The small molecule below binds the protein below.
Small molecule (SMILES): CC(=O)N[C@@H]1[C@@H](O)[C@H](O)[C@@H](CO)O[C@H]1O

Sequence of chain 1.C:
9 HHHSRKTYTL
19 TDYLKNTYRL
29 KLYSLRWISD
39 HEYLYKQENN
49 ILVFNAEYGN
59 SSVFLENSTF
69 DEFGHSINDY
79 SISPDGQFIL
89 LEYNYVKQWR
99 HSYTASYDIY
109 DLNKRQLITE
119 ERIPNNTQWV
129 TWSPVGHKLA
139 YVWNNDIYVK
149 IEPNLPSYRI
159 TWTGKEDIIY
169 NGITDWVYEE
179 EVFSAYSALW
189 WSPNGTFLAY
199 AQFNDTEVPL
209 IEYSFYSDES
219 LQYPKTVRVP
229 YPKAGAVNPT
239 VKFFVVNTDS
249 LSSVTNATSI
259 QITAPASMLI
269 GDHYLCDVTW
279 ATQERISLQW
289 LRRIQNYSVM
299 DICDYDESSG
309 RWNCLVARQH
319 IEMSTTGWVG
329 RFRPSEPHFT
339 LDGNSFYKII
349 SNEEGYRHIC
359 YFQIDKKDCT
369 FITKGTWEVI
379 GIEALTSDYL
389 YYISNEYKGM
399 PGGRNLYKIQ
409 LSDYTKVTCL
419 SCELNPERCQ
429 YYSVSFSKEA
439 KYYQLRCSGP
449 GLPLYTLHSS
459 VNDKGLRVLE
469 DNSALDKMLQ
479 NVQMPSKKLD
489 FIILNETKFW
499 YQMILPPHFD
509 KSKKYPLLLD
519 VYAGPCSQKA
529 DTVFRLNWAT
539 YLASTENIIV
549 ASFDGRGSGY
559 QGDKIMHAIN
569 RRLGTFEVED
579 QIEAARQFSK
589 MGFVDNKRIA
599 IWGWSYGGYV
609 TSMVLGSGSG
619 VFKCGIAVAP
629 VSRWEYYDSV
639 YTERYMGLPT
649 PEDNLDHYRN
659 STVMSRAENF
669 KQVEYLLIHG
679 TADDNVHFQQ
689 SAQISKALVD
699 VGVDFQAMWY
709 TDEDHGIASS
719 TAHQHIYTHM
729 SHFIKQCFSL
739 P

Binding-site contacts:
Ligand atom C5 contacts residue ASN254 of chain 1.C at 3.7 Å.
Ligand atom C2 contacts residue ASN254 of chain 1.C at 2.3 Å.
Ligand atom C1 contacts residue ASN254 of chain 1.C at 1.4 Å.
Ligand atom C1 contacts residue TRP160 of chain 1.C at 3.6 Å (hydrophobic).
Ligand atom C3 contacts residue ASN254 of chain 1.C at 3.7 Å.
Ligand atom C3 contacts residue TRP160 of chain 1.C at 4.5 Å (hydrophobic).
Ligand atom C5 contacts residue TRP160 of chain 1.C at 3.6 Å (hydrophobic).
Ligand atom O5 contacts residue ASN254 of chain 1.C at 2.4 Å (h-bond).
Ligand atom N2 contacts residue ASN254 of chain 1.C at 2.8 Å (h-bond).
Ligand atom C6 contacts residue TRP160 of chain 1.C at 3.9 Å (hydrophobic).
Ligand atom O5 contacts residue TRP160 of chain 1.C at 3.7 Å.
Ligand atom C4 contacts residue ASN254 of chain 1.C at 4.2 Å.
Ligand atom O7 contacts residue ASN254 of chain 1.C at 3.4 Å (h-bond).
Ligand atom C7 contacts residue ASN254 of chain 1.C at 3.5 Å.